This small molecule binds to this protein.
Small molecule (SMILES): N[C@@H](CCC(=O)O)C(=O)O

Binding-site contacts:
Ligand atom OE2 contacts residue ASN208 of chain 1.B at 3.5 Å (h-bond).
Ligand atom N contacts residue LEU260 of chain 1.B at 3.1 Å (h-bond).
Ligand atom CB contacts residue SER261 of chain 1.B at 4.5 Å.
Ligand atom CB contacts residue ASP262 of chain 1.B at 4.2 Å.
Ligand atom N contacts residue TYR35 of chain 1.B at 3.9 Å.
Ligand atom O contacts residue GLY166 of chain 1.B at 4.0 Å.
Ligand atom OE1 contacts residue ASP262 of chain 1.B at 4.4 Å.
Ligand atom O contacts residue GLY165 of chain 1.B at 3.7 Å.
Ligand atom CA contacts residue LYS33 of chain 1.B at 3.9 Å.
Ligand atom N contacts residue ASP114 of chain 1.B at 3.5 Å (salt-bridge).
Ligand atom OXT contacts residue LYS33 of chain 1.B at 3.5 Å (salt-bridge).
Ligand atom OXT contacts residue ASP114 of chain 1.B at 3.8 Å.
Ligand atom C contacts residue LYS33 of chain 1.B at 3.9 Å.
Ligand atom CD contacts residue ARG210 of chain 1.B at 3.6 Å.
Ligand atom OE1 contacts residue SER265 of chain 1.B at 4.1 Å.
Ligand atom C contacts residue ASP114 of chain 1.B at 3.7 Å.
Ligand atom CG contacts residue ARG210 of chain 1.B at 3.7 Å.
Ligand atom N contacts residue SER167 of chain 1.B at 4.5 Å.
Ligand atom CA contacts residue LEU260 of chain 1.B at 4.0 Å (hydrophobic).
Ligand atom OE2 contacts residue GLY166 of chain 1.B at 3.6 Å (h-bond).
Ligand atom OE2 contacts residue ARG210 of chain 1.B at 3.9 Å.
Ligand atom N contacts residue GLY166 of chain 1.B at 4.3 Å.
Ligand atom OE1 contacts residue ARG210 of chain 1.B at 3.2 Å (salt-bridge).
Ligand atom CD contacts residue GLY166 of chain 1.B at 4.2 Å.
Ligand atom CG contacts residue GLY166 of chain 1.B at 4.1 Å.
Ligand atom O contacts residue ASP114 of chain 1.B at 3.3 Å (salt-bridge).

Sequence of chain 1.B:
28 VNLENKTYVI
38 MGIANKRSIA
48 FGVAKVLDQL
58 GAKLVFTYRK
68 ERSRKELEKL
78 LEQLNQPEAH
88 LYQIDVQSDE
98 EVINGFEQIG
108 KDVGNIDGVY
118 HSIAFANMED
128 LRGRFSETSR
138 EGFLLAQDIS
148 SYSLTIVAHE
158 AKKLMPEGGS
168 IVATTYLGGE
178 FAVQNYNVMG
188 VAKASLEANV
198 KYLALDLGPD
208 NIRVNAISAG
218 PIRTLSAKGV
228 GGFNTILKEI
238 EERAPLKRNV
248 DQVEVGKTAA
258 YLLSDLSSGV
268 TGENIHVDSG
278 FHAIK